Sequence of chain 1.A:
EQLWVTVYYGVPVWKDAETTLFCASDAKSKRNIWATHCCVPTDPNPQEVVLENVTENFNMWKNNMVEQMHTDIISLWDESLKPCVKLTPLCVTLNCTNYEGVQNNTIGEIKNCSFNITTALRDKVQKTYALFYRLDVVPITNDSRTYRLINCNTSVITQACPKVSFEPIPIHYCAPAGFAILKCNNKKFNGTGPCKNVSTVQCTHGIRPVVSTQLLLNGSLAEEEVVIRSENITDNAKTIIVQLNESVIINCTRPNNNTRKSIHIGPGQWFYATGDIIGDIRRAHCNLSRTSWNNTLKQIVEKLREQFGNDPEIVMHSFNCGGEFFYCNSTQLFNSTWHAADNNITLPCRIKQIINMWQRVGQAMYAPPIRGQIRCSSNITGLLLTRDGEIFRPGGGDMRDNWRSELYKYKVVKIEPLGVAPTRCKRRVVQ

This protein binds this small molecule.
Small molecule (SMILES): CC(=O)N[C@H]1[C@H](O[C@H]2[C@H](O)[C@@H](NC(C)=O)CO[C@@H]2CO)O[C@H](CO)[C@@H](O[C@@H]2O[C@H](CO)[C@@H](O)[C@H](O[C@H]3O[C@H](CO)[C@@H](O)[C@H](O)[C@@H]3O[C@H]3O[C@H](CO)[C@@H](O)[C@H](O)[C@@H]3O)[C@@H]2O)[C@@H]1O

Sequence of chain 1.F:
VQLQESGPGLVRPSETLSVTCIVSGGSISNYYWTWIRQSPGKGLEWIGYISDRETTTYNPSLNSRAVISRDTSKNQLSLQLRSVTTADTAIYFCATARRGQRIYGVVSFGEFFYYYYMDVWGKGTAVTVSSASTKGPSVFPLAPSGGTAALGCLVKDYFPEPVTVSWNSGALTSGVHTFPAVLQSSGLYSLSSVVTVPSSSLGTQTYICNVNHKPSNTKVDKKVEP

Sequence of chain 1.E:
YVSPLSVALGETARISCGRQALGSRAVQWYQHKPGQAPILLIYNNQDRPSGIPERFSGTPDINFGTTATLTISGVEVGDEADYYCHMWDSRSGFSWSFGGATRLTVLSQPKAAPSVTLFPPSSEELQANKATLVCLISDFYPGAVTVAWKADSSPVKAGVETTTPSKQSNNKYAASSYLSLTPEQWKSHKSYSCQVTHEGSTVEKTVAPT

Binding-site contacts:
Ligand atom O5 contacts residue THR346 of chain 1.A at 3.4 Å (h-bond).
Ligand atom O4 contacts residue ASP61 of chain 1.E at 2.9 Å (salt-bridge).
Ligand atom C2 contacts residue ASP342 of chain 1.A at 3.1 Å.
Ligand atom O6 contacts residue TYR104 of chain 1.F at 3.6 Å.
Ligand atom C2 contacts residue ASN287 of chain 1.A at 2.5 Å.
Ligand atom C1 contacts residue ASN287 of chain 1.A at 1.4 Å.
Ligand atom N2 contacts residue ASN287 of chain 1.A at 2.9 Å (h-bond).
Ligand atom O4 contacts residue ILE103 of chain 1.F at 3.0 Å (h-bond).
Ligand atom C5 contacts residue ASP61 of chain 1.E at 3.6 Å.
Ligand atom C2 contacts residue GLY105 of chain 1.F at 3.2 Å.
Ligand atom C5 contacts residue ASN287 of chain 1.A at 3.7 Å.
Ligand atom C1 contacts residue THR346 of chain 1.A at 3.6 Å.
Ligand atom C3 contacts residue ASP342 of chain 1.A at 3.7 Å.
Ligand atom O2 contacts residue ASP61 of chain 1.E at 3.1 Å (salt-bridge).
Ligand atom O7 contacts residue ASP342 of chain 1.A at 3.0 Å (salt-bridge).
Ligand atom O6 contacts residue ASN343 of chain 1.A at 3.4 Å (h-bond).
Ligand atom O6 contacts residue ASN44 of chain 1.E at 3.4 Å (h-bond).
Ligand atom C4 contacts residue ILE103 of chain 1.F at 3.4 Å (hydrophobic).
Ligand atom O5 contacts residue ASP342 of chain 1.A at 3.5 Å (salt-bridge).
Ligand atom C3 contacts residue ASP61 of chain 1.E at 3.4 Å.
Ligand atom N2 contacts residue HIS285 of chain 1.A at 3.4 Å (h-bond).
Ligand atom O3 contacts residue ILE62 of chain 1.E at 3.0 Å (h-bond).
Ligand atom C8 contacts residue THR253 of chain 1.A at 3.4 Å.
Ligand atom O3 contacts residue ASP61 of chain 1.E at 2.8 Å (salt-bridge).
Ligand atom O6 contacts residue ARG102 of chain 1.F at 3.0 Å (salt-bridge).
Ligand atom C5 contacts residue ILE103 of chain 1.F at 3.3 Å (hydrophobic).
Ligand atom O4 contacts residue PRO60 of chain 1.E at 3.5 Å.
Ligand atom C7 contacts residue ASN287 of chain 1.A at 3.1 Å.
Ligand atom C4 contacts residue ASP342 of chain 1.A at 3.5 Å.
Ligand atom O4 contacts residue ILE62 of chain 1.E at 2.9 Å (h-bond).
Ligand atom O6 contacts residue SER24 of chain 1.E at 3.6 Å.
Ligand atom O4 contacts residue VAL106 of chain 1.F at 3.1 Å.
Ligand atom O3 contacts residue GLN46 of chain 1.E at 2.9 Å (h-bond).
Ligand atom C8 contacts residue ASN251 of chain 1.A at 3.5 Å.
Ligand atom O7 contacts residue ASN287 of chain 1.A at 3.0 Å (h-bond).
Ligand atom C3 contacts residue GLY105 of chain 1.F at 3.5 Å.
Ligand atom O3 contacts residue GLY105 of chain 1.F at 3.4 Å (h-bond).
Ligand atom C4 contacts residue GLY105 of chain 1.F at 3.5 Å.
Ligand atom C3 contacts residue ILE103 of chain 1.F at 3.6 Å (hydrophobic).
Ligand atom O5 contacts residue ASN287 of chain 1.A at 2.4 Å (h-bond).